Binding-site contacts:
Ligand atom CD2 contacts residue MET31 of chain 1.A at 3.8 Å (hydrophobic).
Ligand atom CE1 contacts residue ILE38 of chain 1.A at 3.6 Å (hydrophobic).
Ligand atom CD6 contacts residue VAL70 of chain 1.A at 3.9 Å (hydrophobic).
Ligand atom CG3 contacts residue VAL70 of chain 1.A at 3.7 Å (hydrophobic).
Ligand atom CZ3 contacts residue HIS50 of chain 1.A at 4.0 Å.
Ligand atom CL1 contacts residue VAL70 of chain 1.A at 3.5 Å.
Ligand atom CG1 contacts residue GLY35 of chain 1.A at 3.5 Å.
Ligand atom CM1 contacts residue HIS50 of chain 1.A at 3.7 Å.
Ligand atom CM1 contacts residue GLN49 of chain 1.A at 3.9 Å.
Ligand atom O5 contacts residue GLY35 of chain 1.A at 3.2 Å.
Ligand atom CL1 contacts residue SER69 of chain 1.A at 3.9 Å.
Ligand atom NM1 contacts residue GLN49 of chain 1.A at 3.3 Å.
Ligand atom CE2 contacts residue GLY35 of chain 1.A at 3.4 Å.
Ligand atom CL1 contacts residue LEU76 of chain 1.A at 3.9 Å.
Ligand atom CE4 contacts residue VAL70 of chain 1.A at 3.6 Å (hydrophobic).
Ligand atom CZ1 contacts residue GLY35 of chain 1.A at 3.6 Å.
Ligand atom CL2 contacts residue ILE38 of chain 1.A at 3.5 Å.
Ligand atom O1 contacts residue MET39 of chain 1.A at 3.8 Å.
Ligand atom N contacts residue VAL70 of chain 1.A at 3.9 Å.
Ligand atom CE6 contacts residue GLN49 of chain 1.A at 3.9 Å.
Ligand atom CZ1 contacts residue ILE38 of chain 1.A at 3.9 Å (hydrophobic).
Ligand atom CM2 contacts residue VAL70 of chain 1.A at 3.8 Å (hydrophobic).
Ligand atom CD1 contacts residue GLY35 of chain 1.A at 3.6 Å.
Ligand atom NM1 contacts residue HIS50 of chain 1.A at 3.7 Å.
Ligand atom CD5 contacts residue VAL70 of chain 1.A at 3.5 Å (hydrophobic).
Ligand atom CM3 contacts residue MET39 of chain 1.A at 3.8 Å (hydrophobic).
Ligand atom CM2 contacts residue GLN49 of chain 1.A at 3.3 Å.
Ligand atom CL2 contacts residue LEU76 of chain 1.A at 3.5 Å.
Ligand atom CM3 contacts residue GLY35 of chain 1.A at 3.2 Å.
Ligand atom CL1 contacts residue PRO73 of chain 1.A at 3.7 Å.
Ligand atom CE3 contacts residue MET31 of chain 1.A at 3.6 Å (hydrophobic).
Ligand atom CM3 contacts residue ILE38 of chain 1.A at 4.0 Å (hydrophobic).
Ligand atom CE2 contacts residue MET31 of chain 1.A at 3.3 Å (hydrophobic).
Ligand atom CD2 contacts residue GLY35 of chain 1.A at 3.5 Å.
Ligand atom CL2 contacts residue PHE68 of chain 1.A at 3.5 Å.
Ligand atom CZ2 contacts residue MET31 of chain 1.A at 3.4 Å (hydrophobic).
Ligand atom CE4 contacts residue MET31 of chain 1.A at 3.7 Å (hydrophobic).
Ligand atom CE1 contacts residue GLY35 of chain 1.A at 3.7 Å.
Ligand atom CE5 contacts residue VAL70 of chain 1.A at 4.0 Å (hydrophobic).
Ligand atom CL2 contacts residue LEU34 of chain 1.A at 3.4 Å.

Sequence of chain 1.A:
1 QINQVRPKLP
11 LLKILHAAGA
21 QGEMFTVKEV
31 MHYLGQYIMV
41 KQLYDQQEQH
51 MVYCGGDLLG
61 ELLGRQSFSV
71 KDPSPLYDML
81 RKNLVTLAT

A small-molecule ligand and the protein it binds are described below.
Small molecule (SMILES): CC(C)Oc1cc(C#N)ccc1C1=N[C@@H](c2cccc(Cl)c2)[C@@H](c2ccc(Cl)cc2)N1C(=O)N1CCNC(=O)C1